Binding-site contacts:
Ligand atom C5 contacts residue ASN323 of chain 1.A at 3.7 Å.
Ligand atom O6 contacts residue ASN323 of chain 1.A at 4.0 Å.
Ligand atom C6 contacts residue THR54 of chain 1.B at 3.6 Å.
Ligand atom N2 contacts residue GLU312 of chain 1.A at 3.8 Å.
Ligand atom C2 contacts residue ASN323 of chain 1.A at 2.5 Å.
Ligand atom C3 contacts residue ASN323 of chain 1.A at 3.8 Å.
Ligand atom C1 contacts residue LYS314 of chain 1.A at 3.8 Å.
Ligand atom C7 contacts residue GLU312 of chain 1.A at 3.9 Å.
Ligand atom C6 contacts residue ASN323 of chain 1.A at 4.3 Å.
Ligand atom C8 contacts residue GLN108 of chain 1.B at 3.6 Å.
Ligand atom O7 contacts residue GLU312 of chain 1.A at 3.3 Å (salt-bridge).
Ligand atom O6 contacts residue THR54 of chain 1.B at 4.4 Å.
Ligand atom O5 contacts residue LYS314 of chain 1.A at 4.2 Å.
Ligand atom C5 contacts residue LYS314 of chain 1.A at 3.9 Å.
Ligand atom O5 contacts residue ASN323 of chain 1.A at 2.4 Å (h-bond).
Ligand atom O7 contacts residue ASN323 of chain 1.A at 4.3 Å.
Ligand atom C4 contacts residue ASN323 of chain 1.A at 4.2 Å.
Ligand atom C8 contacts residue ASN323 of chain 1.A at 3.4 Å.
Ligand atom O6 contacts residue THR325 of chain 1.A at 4.0 Å.
Ligand atom C3 contacts residue LYS314 of chain 1.A at 4.5 Å.
Ligand atom C7 contacts residue ASN323 of chain 1.A at 3.4 Å.
Ligand atom N2 contacts residue ASN323 of chain 1.A at 2.9 Å (h-bond).
Ligand atom C1 contacts residue ASN323 of chain 1.A at 1.4 Å.

Sequence of chain 1.B:
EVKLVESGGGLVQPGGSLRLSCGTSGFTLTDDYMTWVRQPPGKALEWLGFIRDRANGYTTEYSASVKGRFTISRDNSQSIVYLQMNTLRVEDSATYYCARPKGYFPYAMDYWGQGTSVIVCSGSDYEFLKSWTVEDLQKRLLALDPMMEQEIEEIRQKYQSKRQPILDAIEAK

The small molecule below binds the protein below.
Small molecule (SMILES): CC(=O)N[C@@H]1[C@@H](O)[C@H](O)[C@@H](CO)O[C@H]1O

Sequence of chain 1.A:
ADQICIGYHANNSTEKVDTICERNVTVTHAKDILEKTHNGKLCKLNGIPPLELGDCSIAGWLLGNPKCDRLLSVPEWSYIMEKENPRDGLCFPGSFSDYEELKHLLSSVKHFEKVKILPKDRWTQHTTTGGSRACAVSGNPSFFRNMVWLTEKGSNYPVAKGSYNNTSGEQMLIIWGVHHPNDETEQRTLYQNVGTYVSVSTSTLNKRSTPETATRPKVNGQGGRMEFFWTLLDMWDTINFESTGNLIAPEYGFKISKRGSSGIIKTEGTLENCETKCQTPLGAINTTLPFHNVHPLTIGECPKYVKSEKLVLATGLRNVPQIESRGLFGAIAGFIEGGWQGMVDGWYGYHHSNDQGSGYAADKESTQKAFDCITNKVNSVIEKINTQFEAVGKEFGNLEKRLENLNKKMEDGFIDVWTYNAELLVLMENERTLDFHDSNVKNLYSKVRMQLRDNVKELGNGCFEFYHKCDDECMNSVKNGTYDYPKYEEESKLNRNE